Sequence of chain 1.A:
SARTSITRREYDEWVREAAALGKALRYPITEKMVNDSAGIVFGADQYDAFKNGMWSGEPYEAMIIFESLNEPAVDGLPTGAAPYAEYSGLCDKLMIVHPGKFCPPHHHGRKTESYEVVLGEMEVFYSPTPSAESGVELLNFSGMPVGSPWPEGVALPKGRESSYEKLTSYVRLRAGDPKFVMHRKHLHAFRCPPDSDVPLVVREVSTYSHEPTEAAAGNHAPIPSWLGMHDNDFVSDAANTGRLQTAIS

This protein binds this small molecule.
Small molecule (SMILES): OC[C@@H](O)C(O)[C@@H](O)CO

Binding-site contacts:
Ligand atom O3 contacts residue PRO156 of chain 1.A at 3.8 Å.
Ligand atom O2 contacts residue LYS190 of chain 1.A at 4.2 Å.
Ligand atom O5 contacts residue PRO156 of chain 1.A at 3.6 Å.
Ligand atom C5 contacts residue MET155 of chain 1.A at 4.5 Å (hydrophobic).
Ligand atom O5 contacts residue MET155 of chain 1.A at 3.7 Å.
Ligand atom O1 contacts residue LYS190 of chain 1.A at 4.3 Å.
Ligand atom O1 contacts residue PRO189 of chain 1.A at 3.8 Å.
Ligand atom C4 contacts residue VAL192 of chain 1.A at 3.9 Å (hydrophobic).
Ligand atom C1 contacts residue LYS190 of chain 1.A at 4.3 Å.
Ligand atom C3 contacts residue LYS190 of chain 1.A at 4.4 Å.
Ligand atom C5 contacts residue PRO156 of chain 1.A at 3.5 Å (hydrophobic).
Ligand atom C5 contacts residue PHE191 of chain 1.A at 3.8 Å (hydrophobic).
Ligand atom O3 contacts residue PHE191 of chain 1.A at 4.2 Å.
Ligand atom C5 contacts residue VAL192 of chain 1.A at 3.5 Å (hydrophobic).
Ligand atom O5 contacts residue VAL192 of chain 1.A at 2.6 Å (h-bond).
Ligand atom C4 contacts residue PHE191 of chain 1.A at 4.3 Å (hydrophobic).
Ligand atom C3 contacts residue PHE191 of chain 1.A at 3.7 Å (hydrophobic).
Ligand atom O4 contacts residue LYS190 of chain 1.A at 3.5 Å (salt-bridge).
Ligand atom C2 contacts residue LYS190 of chain 1.A at 3.6 Å.
Ligand atom O4 contacts residue PHE191 of chain 1.A at 3.5 Å.
Ligand atom O2 contacts residue PRO189 of chain 1.A at 4.0 Å.
Ligand atom O4 contacts residue VAL192 of chain 1.A at 2.8 Å (h-bond).
Ligand atom C2 contacts residue PHE191 of chain 1.A at 4.4 Å (hydrophobic).